Sequence of chain 56.E:
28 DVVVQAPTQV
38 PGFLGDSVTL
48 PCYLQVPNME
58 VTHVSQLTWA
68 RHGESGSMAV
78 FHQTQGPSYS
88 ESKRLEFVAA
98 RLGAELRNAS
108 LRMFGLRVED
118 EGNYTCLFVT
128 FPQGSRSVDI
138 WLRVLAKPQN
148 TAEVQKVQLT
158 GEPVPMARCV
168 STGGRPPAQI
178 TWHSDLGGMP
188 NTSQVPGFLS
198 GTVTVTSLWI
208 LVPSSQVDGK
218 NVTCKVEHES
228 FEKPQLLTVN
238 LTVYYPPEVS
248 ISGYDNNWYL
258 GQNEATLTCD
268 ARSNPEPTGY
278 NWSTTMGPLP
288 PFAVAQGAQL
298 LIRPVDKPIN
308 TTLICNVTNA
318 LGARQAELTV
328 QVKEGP

The protein below binds the small molecule below.
Small molecule (SMILES): CC(=O)N[C@H]1[C@H](O[C@H]2[C@H](O)[C@@H](NC(C)=O)CO[C@@H]2CO)O[C@H](CO)[C@@H](O)[C@@H]1O

Binding-site contacts:
Ligand atom C2 contacts residue ASN188 of chain 56.E at 2.6 Å.
Ligand atom C7 contacts residue ASN188 of chain 56.E at 3.9 Å.
Ligand atom C4 contacts residue ASN188 of chain 56.E at 4.2 Å.
Ligand atom O6 contacts residue ASN188 of chain 56.E at 4.5 Å.
Ligand atom C1 contacts residue ASN188 of chain 56.E at 1.4 Å.
Ligand atom C3 contacts residue ASN188 of chain 56.E at 3.9 Å.
Ligand atom C5 contacts residue ASN188 of chain 56.E at 3.6 Å.
Ligand atom N2 contacts residue ASN188 of chain 56.E at 3.1 Å (h-bond).
Ligand atom O7 contacts residue ASN188 of chain 56.E at 4.2 Å.
Ligand atom O5 contacts residue ASN188 of chain 56.E at 2.3 Å (h-bond).